The protein below binds the small molecule below.
Small molecule (SMILES): CC(C)C[C@H](NC(=O)OCc1ccccc1)C(=O)N[C@H](CO)C[C@@H]1CCNC1=O

Binding-site contacts:
Ligand atom C20 contacts residue HIS164 of chain 2.A at 4.0 Å.
Ligand atom C16 contacts residue ASP187 of chain 2.A at 3.8 Å.
Ligand atom O22 contacts residue GLY143 of chain 2.A at 3.4 Å (h-bond).
Ligand atom O30 contacts residue GLU166 of chain 2.A at 3.6 Å.
Ligand atom C17 contacts residue HIS164 of chain 2.A at 3.8 Å.
Ligand atom C29 contacts residue HIS163 of chain 2.A at 3.6 Å.
Ligand atom C27 contacts residue GLU166 of chain 2.A at 4.0 Å.
Ligand atom C21 contacts residue HIS41 of chain 2.A at 3.8 Å.
Ligand atom C24 contacts residue HIS163 of chain 2.A at 3.9 Å.
Ligand atom N28 contacts residue GLU166 of chain 2.A at 3.1 Å (salt-bridge).
Ligand atom O30 contacts residue HIS172 of chain 2.A at 3.6 Å.
Ligand atom O30 contacts residue MET165 of chain 2.A at 3.8 Å.
Ligand atom C13 contacts residue HIS41 of chain 2.A at 3.9 Å.
Ligand atom N19 contacts residue CYS145 of chain 2.A at 3.2 Å (h-bond).
Ligand atom O10 contacts residue GLU166 of chain 2.A at 2.9 Å (salt-bridge).
Ligand atom O22 contacts residue CYS145 of chain 2.A at 2.7 Å (h-bond).
Ligand atom C24 contacts residue SER144 of chain 2.A at 4.0 Å.
Ligand atom N28 contacts residue PHE140 of chain 2.A at 3.3 Å (h-bond).
Ligand atom O30 contacts residue HIS163 of chain 2.A at 2.5 Å (h-bond).
Ligand atom C13 contacts residue GLN189 of chain 2.A at 3.8 Å.
Ligand atom O8 contacts residue GLN189 of chain 2.A at 3.5 Å (h-bond).
Ligand atom O30 contacts residue PHE140 of chain 2.A at 3.6 Å.
Ligand atom C21 contacts residue CYS145 of chain 2.A at 1.9 Å (hydrophobic).
Ligand atom O22 contacts residue SER144 of chain 2.A at 3.4 Å (h-bond).
Ligand atom C6 contacts residue GLU166 of chain 2.A at 4.0 Å.
Ligand atom C15 contacts residue ASP187 of chain 2.A at 3.9 Å.
Ligand atom O10 contacts residue MET165 of chain 2.A at 3.5 Å.
Ligand atom C24 contacts residue CYS145 of chain 2.A at 3.1 Å (hydrophobic).
Ligand atom C29 contacts residue GLU166 of chain 2.A at 3.6 Å.
Ligand atom C26 contacts residue ASN142 of chain 2.A at 3.9 Å.
Ligand atom C16 contacts residue ARG188 of chain 2.A at 4.0 Å.
Ligand atom C9 contacts residue GLN189 of chain 2.A at 3.9 Å.
Ligand atom C20 contacts residue CYS145 of chain 2.A at 2.8 Å (hydrophobic).
Ligand atom N19 contacts residue HIS164 of chain 2.A at 3.1 Å (h-bond).
Ligand atom O18 contacts residue GLN189 of chain 2.A at 4.0 Å.
Ligand atom N11 contacts residue GLN189 of chain 2.A at 3.1 Å (h-bond).
Ligand atom C12 contacts residue HIS164 of chain 2.A at 3.6 Å.
Ligand atom C15 contacts residue HIS41 of chain 2.A at 3.8 Å.
Ligand atom C12 contacts residue GLN189 of chain 2.A at 3.9 Å.
Ligand atom C7 contacts residue GLU166 of chain 2.A at 3.2 Å.

Sequence of chain 2.A:
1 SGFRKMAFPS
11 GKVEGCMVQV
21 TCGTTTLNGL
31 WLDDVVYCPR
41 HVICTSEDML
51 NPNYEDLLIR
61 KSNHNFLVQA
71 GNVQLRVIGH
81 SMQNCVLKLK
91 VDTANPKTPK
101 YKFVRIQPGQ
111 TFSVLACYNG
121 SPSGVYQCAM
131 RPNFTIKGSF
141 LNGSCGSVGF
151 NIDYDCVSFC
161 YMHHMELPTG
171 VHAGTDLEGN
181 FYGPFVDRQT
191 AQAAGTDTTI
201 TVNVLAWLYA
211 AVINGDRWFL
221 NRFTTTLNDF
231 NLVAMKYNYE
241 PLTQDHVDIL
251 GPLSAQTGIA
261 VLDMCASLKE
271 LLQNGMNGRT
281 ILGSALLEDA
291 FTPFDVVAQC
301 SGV